This protein binds this small molecule.
Small molecule (SMILES): CC(C)C[C@H](NC(=O)[C@H](Cc1ccccc1)NC(=O)c1cnccn1)B(O)O

Sequence of chain 2.D:
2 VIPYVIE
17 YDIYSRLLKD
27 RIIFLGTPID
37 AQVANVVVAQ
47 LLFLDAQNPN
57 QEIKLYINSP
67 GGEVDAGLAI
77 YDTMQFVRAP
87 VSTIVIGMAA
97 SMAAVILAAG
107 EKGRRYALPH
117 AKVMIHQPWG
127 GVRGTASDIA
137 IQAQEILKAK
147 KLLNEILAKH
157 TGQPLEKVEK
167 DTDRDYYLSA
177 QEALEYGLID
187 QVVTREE

Binding-site contacts:
Ligand atom C25 contacts residue MET98 of chain 2.D at 3.6 Å (hydrophobic).
Ligand atom N4 contacts residue ILE142 of chain 2.D at 3.6 Å.
Ligand atom C7 contacts residue VAL70 of chain 2.D at 3.7 Å (hydrophobic).
Ligand atom C10 contacts residue GLY68 of chain 2.D at 3.3 Å.
Ligand atom O28 contacts residue GLY67 of chain 2.D at 3.4 Å.
Ligand atom C18 contacts residue GLY68 of chain 2.D at 3.4 Å.
Ligand atom O27 contacts residue TRP125 of chain 2.D at 3.0 Å (h-bond).
Ligand atom O8 contacts residue VAL70 of chain 2.D at 2.8 Å (h-bond).
Ligand atom N20 contacts residue SER97 of chain 2.D at 3.4 Å (h-bond).
Ligand atom C24 contacts residue GLN123 of chain 2.D at 3.5 Å.
Ligand atom O27 contacts residue HIS122 of chain 2.D at 3.0 Å (h-bond).
Ligand atom C24 contacts residue PRO124 of chain 2.D at 3.2 Å (hydrophobic).
Ligand atom C6 contacts residue ILE142 of chain 2.D at 3.3 Å (hydrophobic).
Ligand atom C10 contacts residue TRP125 of chain 2.D at 3.5 Å (hydrophobic).
Ligand atom B26 contacts residue SER97 of chain 2.D at 1.4 Å.
Ligand atom C22 contacts residue SER97 of chain 2.D at 2.7 Å.
Ligand atom C11 contacts residue GLY68 of chain 2.D at 3.7 Å.
Ligand atom B26 contacts residue GLY68 of chain 2.D at 3.7 Å.
Ligand atom O8 contacts residue GLU69 of chain 2.D at 3.4 Å.
Ligand atom C21 contacts residue SER97 of chain 2.D at 2.2 Å.
Ligand atom C23 contacts residue HIS122 of chain 2.D at 3.7 Å.
Ligand atom C5 contacts residue ILE142 of chain 2.D at 3.3 Å (hydrophobic).
Ligand atom N9 contacts residue TRP125 of chain 2.D at 2.7 Å (h-bond).
Ligand atom O28 contacts residue SER97 of chain 2.D at 2.1 Å (h-bond).
Ligand atom O27 contacts residue SER97 of chain 2.D at 2.2 Å (h-bond).
Ligand atom N1 contacts residue ILE142 of chain 2.D at 3.6 Å.
Ligand atom O19 contacts residue PRO124 of chain 2.D at 3.0 Å.
Ligand atom N20 contacts residue GLY68 of chain 2.D at 2.6 Å (h-bond).
Ligand atom O28 contacts residue GLY68 of chain 2.D at 2.8 Å (h-bond).
Ligand atom O28 contacts residue MET98 of chain 2.D at 3.5 Å (h-bond).
Ligand atom C22 contacts residue MET98 of chain 2.D at 3.5 Å (hydrophobic).
Ligand atom O19 contacts residue TRP125 of chain 2.D at 2.8 Å (h-bond).
Ligand atom C24 contacts residue LEU149 of chain 2.D at 3.6 Å (hydrophobic).
Ligand atom C14 contacts residue GLU69 of chain 2.D at 3.5 Å.
Ligand atom N1 contacts residue TRP125 of chain 2.D at 3.4 Å (h-bond).
Ligand atom B26 contacts residue HIS122 of chain 2.D at 3.6 Å.
Ligand atom C11 contacts residue TRP125 of chain 2.D at 3.5 Å (hydrophobic).
Ligand atom C21 contacts residue GLY68 of chain 2.D at 3.7 Å.
Ligand atom C24 contacts residue HIS122 of chain 2.D at 3.3 Å.
Ligand atom C23 contacts residue SER97 of chain 2.D at 3.1 Å.